Binding-site contacts:
Ligand atom NAL contacts residue HIS466 of chain 2.A at 2.6 Å (h-bond).
Ligand atom CAG contacts residue GLY144 of chain 2.A at 4.0 Å.
Ligand atom CAR contacts residue TRP110 of chain 2.A at 3.8 Å (hydrophobic).
Ligand atom CAB contacts residue HIS466 of chain 2.A at 3.6 Å.
Ligand atom OBM contacts residue ASP98 of chain 2.A at 3.5 Å.
Ligand atom CAB contacts residue GLY145 of chain 2.A at 4.0 Å.
Ligand atom CAA contacts residue SER226 of chain 2.A at 2.8 Å.
Ligand atom NAL contacts residue SER226 of chain 2.A at 3.1 Å (h-bond).
Ligand atom CAF contacts residue HIS466 of chain 2.A at 3.8 Å.
Ligand atom OBN contacts residue ALA305 of chain 2.A at 3.9 Å.
Ligand atom CAF contacts residue PHE426 of chain 2.A at 3.7 Å (hydrophobic).
Ligand atom CL1 contacts residue LEU314 of chain 2.A at 3.9 Å.
Ligand atom CAE contacts residue GLY145 of chain 2.A at 4.0 Å.
Ligand atom CAY contacts residue TYR360 of chain 2.A at 3.7 Å (hydrophobic).
Ligand atom CAU contacts residue TRP110 of chain 2.A at 3.8 Å (hydrophobic).
Ligand atom CBG contacts residue THR148 of chain 2.A at 4.0 Å.
Ligand atom CAF contacts residue SER226 of chain 2.A at 3.4 Å.
Ligand atom NBA contacts residue PHE357 of chain 2.A at 3.8 Å.
Ligand atom CAB contacts residue SER226 of chain 2.A at 3.5 Å.
Ligand atom CBI contacts residue ASN96 of chain 2.A at 3.9 Å.
Ligand atom CAI contacts residue SER226 of chain 2.A at 3.6 Å.
Ligand atom CAV contacts residue ALA356 of chain 2.A at 3.7 Å (hydrophobic).
Ligand atom CBK contacts residue ASN96 of chain 2.A at 3.9 Å.
Ligand atom NAJ contacts residue GLY144 of chain 2.A at 3.9 Å.
Ligand atom NBB contacts residue TYR360 of chain 2.A at 2.8 Å.
Ligand atom OBN contacts residue ASN96 of chain 2.A at 3.8 Å.
Ligand atom NBA contacts residue TYR360 of chain 2.A at 3.2 Å.
Ligand atom CAT contacts residue TRP110 of chain 2.A at 3.3 Å (hydrophobic).
Ligand atom NAJ contacts residue GLY145 of chain 2.A at 3.8 Å.
Ligand atom CBE contacts residue ASP98 of chain 2.A at 3.6 Å.
Ligand atom OBM contacts residue TYR360 of chain 2.A at 3.3 Å.
Ligand atom CAQ contacts residue TRP110 of chain 2.A at 3.6 Å (hydrophobic).
Ligand atom OBO contacts residue ASN96 of chain 2.A at 3.8 Å.
Ligand atom CBJ contacts residue ASN96 of chain 2.A at 3.6 Å.
Ligand atom CAI contacts residue HIS466 of chain 2.A at 3.5 Å.
Ligand atom CAA contacts residue HIS466 of chain 2.A at 2.9 Å.
Ligand atom CL1 contacts residue TRP259 of chain 2.A at 3.4 Å.
Ligand atom CAP contacts residue THR148 of chain 2.A at 4.0 Å.
Ligand atom CAD contacts residue GLY145 of chain 2.A at 3.6 Å.
Ligand atom CAC contacts residue GLY145 of chain 2.A at 3.6 Å.

A protein and the small-molecule ligand that binds it are described below.
Small molecule (SMILES): COc1cc(CNC(=O)Cc2cn(CCCCC3CC4Cc5nc6cc(Cl)ccc6c(N)c5C(C3)C4)nn2)ccc1O

Sequence of chain 2.A:
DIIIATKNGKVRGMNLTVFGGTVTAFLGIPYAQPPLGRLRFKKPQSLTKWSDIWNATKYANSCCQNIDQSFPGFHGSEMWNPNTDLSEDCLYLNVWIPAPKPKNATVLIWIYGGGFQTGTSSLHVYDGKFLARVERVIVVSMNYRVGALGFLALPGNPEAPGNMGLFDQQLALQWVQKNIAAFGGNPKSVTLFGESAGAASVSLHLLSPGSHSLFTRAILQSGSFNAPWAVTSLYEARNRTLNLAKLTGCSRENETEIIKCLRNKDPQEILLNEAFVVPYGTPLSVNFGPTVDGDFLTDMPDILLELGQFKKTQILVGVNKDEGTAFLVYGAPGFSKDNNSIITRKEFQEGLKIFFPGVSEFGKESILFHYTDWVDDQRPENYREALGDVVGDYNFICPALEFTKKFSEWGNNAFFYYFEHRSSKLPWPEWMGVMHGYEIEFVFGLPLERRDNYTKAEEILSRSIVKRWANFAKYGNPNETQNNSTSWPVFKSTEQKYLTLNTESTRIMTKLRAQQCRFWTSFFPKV